This small molecule binds to this protein.
Small molecule (SMILES): CSCC[C@@H](C=O)NC(=O)[C@H](CC(C)C)NC(=O)[C@H](CCCNC(N)=[NH2+])NC(=O)[C@H](CCC(=O)O)NC(=O)[C@H](COP(=O)(O)O)NC(=O)[C@H](CC(C)C)NC(=O)[C@H](CO)NC(=O)[C@H](CCCNC(N)=[NH2+])NC(=O)[C@@H](N)C(C)C

Sequence of chain 2.A:
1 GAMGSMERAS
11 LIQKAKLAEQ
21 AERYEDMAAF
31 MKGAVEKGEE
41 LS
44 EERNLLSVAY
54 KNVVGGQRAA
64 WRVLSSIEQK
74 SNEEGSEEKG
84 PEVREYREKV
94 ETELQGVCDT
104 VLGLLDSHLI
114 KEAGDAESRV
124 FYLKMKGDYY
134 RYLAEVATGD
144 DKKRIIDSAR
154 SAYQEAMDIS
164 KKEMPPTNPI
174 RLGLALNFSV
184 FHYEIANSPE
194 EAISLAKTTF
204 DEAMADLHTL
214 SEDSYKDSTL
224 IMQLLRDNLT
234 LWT

Binding-site contacts:
Ligand atom CA contacts residue ASN231 of chain 2.A at 3.6 Å.
Ligand atom OG contacts residue GLU187 of chain 2.A at 2.7 Å (salt-bridge).
Ligand atom CA contacts residue ASN231 of chain 2.A at 3.6 Å.
Ligand atom O contacts residue VAL183 of chain 2.A at 3.3 Å.
Ligand atom CD1 contacts residue ASN55 of chain 2.A at 3.3 Å.
Ligand atom CB contacts residue K7N1 of chain 2.C at 3.4 Å.
Ligand atom N contacts residue ASN180 of chain 2.A at 2.8 Å (h-bond).
Ligand atom CB contacts residue ASN231 of chain 2.A at 3.5 Å.
Ligand atom CA contacts residue LEU179 of chain 2.A at 3.5 Å (hydrophobic).
Ligand atom O2P contacts residue LYS54 of chain 2.A at 3.4 Å.
Ligand atom CZ contacts residue LEU227 of chain 2.A at 3.6 Å (hydrophobic).
Ligand atom NE contacts residue ARG65 of chain 2.A at 3.6 Å.
Ligand atom CE contacts residue ASP220 of chain 2.A at 3.3 Å.
Ligand atom CA contacts residue ASN180 of chain 2.A at 3.5 Å.
Ligand atom CB contacts residue GLU187 of chain 2.A at 3.4 Å.
Ligand atom SD contacts residue K7N1 of chain 2.C at 3.3 Å.
Ligand atom OG contacts residue TRP235 of chain 2.A at 2.8 Å (h-bond).
Ligand atom CB contacts residue ASN180 of chain 2.A at 3.3 Å.
Ligand atom OE2 contacts residue LYS127 of chain 2.A at 2.7 Å (salt-bridge).
Ligand atom OE1 contacts residue LYS127 of chain 2.A at 3.4 Å.
Ligand atom O3P contacts residue ARG61 of chain 2.A at 2.9 Å (salt-bridge).
Ligand atom C contacts residue ASN231 of chain 2.A at 3.6 Å.
Ligand atom N contacts residue LEU179 of chain 2.A at 3.3 Å.
Ligand atom O1P contacts residue ARG61 of chain 2.A at 2.9 Å (salt-bridge).
Ligand atom CB contacts residue ASN180 of chain 2.A at 3.3 Å.
Ligand atom O contacts residue ASN231 of chain 2.A at 2.7 Å (h-bond).
Ligand atom O2P contacts residue TYR135 of chain 2.A at 2.7 Å (h-bond).
Ligand atom CZ contacts residue ARG65 of chain 2.A at 3.5 Å.
Ligand atom O contacts residue LEU179 of chain 2.A at 3.5 Å.
Ligand atom O1P contacts residue LYS54 of chain 2.A at 2.6 Å (salt-bridge).
Ligand atom NH1 contacts residue ARG65 of chain 2.A at 3.5 Å (salt-bridge).
Ligand atom CD contacts residue LYS127 of chain 2.A at 3.4 Å.
Ligand atom CE contacts residue K7N1 of chain 2.C at 3.0 Å.
Ligand atom N contacts residue GLU187 of chain 2.A at 3.0 Å (salt-bridge).
Ligand atom C contacts residue LEU179 of chain 2.A at 3.6 Å (hydrophobic).
Ligand atom N contacts residue ASN231 of chain 2.A at 2.7 Å (h-bond).
Ligand atom O2P contacts residue ARG134 of chain 2.A at 2.9 Å (salt-bridge).
Ligand atom O3P contacts residue ARG134 of chain 2.A at 2.9 Å (salt-bridge).
Ligand atom CD contacts residue ARG65 of chain 2.A at 3.5 Å.
Ligand atom CG1 contacts residue LEU234 of chain 2.A at 3.4 Å (hydrophobic).